Binding-site contacts:
Ligand atom C8 contacts residue LEU175 of chain 1.G at 4.4 Å (hydrophobic).
Ligand atom C7 contacts residue LEU172 of chain 1.G at 3.9 Å (hydrophobic).
Ligand atom C20 contacts residue PHE207 of chain 1.G at 4.2 Å (hydrophobic).
Ligand atom C18 contacts residue LEU175 of chain 1.G at 4.0 Å (hydrophobic).
Ligand atom C2 contacts residue SER179 of chain 1.G at 3.6 Å.
Ligand atom C4 contacts residue ARG176 of chain 1.G at 4.4 Å.
Ligand atom C18 contacts residue PHE207 of chain 1.G at 4.0 Å (hydrophobic).
Ligand atom C27 contacts residue ALA208 of chain 1.G at 3.8 Å (hydrophobic).
Ligand atom C27 contacts residue ALA212 of chain 1.G at 4.4 Å (hydrophobic).
Ligand atom C6 contacts residue LEU172 of chain 1.G at 4.5 Å (hydrophobic).
Ligand atom C22 contacts residue PHE283 of chain 1.G at 4.2 Å (hydrophobic).
Ligand atom C19 contacts residue QNP1 of chain 1.V at 3.8 Å.
Ligand atom C19 contacts residue SER179 of chain 1.G at 3.6 Å.
Ligand atom C19 contacts residue LEU175 of chain 1.G at 3.9 Å (hydrophobic).
Ligand atom C27 contacts residue PHE283 of chain 1.G at 3.7 Å (hydrophobic).
Ligand atom C27 contacts residue PHE280 of chain 1.G at 4.4 Å (hydrophobic).
Ligand atom C1 contacts residue SER179 of chain 1.G at 4.2 Å.
Ligand atom C16 contacts residue PHE207 of chain 1.G at 4.1 Å (hydrophobic).
Ligand atom C21 contacts residue PHE283 of chain 1.G at 4.1 Å (hydrophobic).
Ligand atom C21 contacts residue VAL204 of chain 1.G at 4.2 Å (hydrophobic).

Sequence of chain 1.G:
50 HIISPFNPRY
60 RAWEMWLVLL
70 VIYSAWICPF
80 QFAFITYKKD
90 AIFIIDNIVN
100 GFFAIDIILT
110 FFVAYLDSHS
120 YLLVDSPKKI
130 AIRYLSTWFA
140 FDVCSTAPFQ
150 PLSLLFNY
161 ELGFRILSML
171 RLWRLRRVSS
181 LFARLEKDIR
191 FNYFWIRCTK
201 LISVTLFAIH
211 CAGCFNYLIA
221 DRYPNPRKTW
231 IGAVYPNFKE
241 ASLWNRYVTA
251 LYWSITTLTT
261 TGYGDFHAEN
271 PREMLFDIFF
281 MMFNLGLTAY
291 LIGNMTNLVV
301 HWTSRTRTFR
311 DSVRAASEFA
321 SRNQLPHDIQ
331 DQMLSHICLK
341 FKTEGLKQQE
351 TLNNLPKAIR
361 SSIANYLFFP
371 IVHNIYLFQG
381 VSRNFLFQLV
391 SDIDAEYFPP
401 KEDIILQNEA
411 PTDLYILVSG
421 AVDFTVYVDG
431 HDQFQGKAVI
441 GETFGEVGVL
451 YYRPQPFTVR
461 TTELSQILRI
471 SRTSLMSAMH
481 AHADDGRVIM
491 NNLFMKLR

This small molecule binds to this protein.
Small molecule (SMILES): CC(C)CCC[C@@H](C)[C@H]1CC[C@H]2[C@@H]3CC[C@@H]4C[C@@H](O)CC[C@]4(C)[C@H]3CC[C@]12C